The small molecule below binds the protein below.
Small molecule (SMILES): CC(=O)N[C@H]1[C@H](O[C@H]2[C@H](O)[C@@H](NC(C)=O)CO[C@@H]2CO)O[C@H](CO)[C@@H](O)[C@@H]1O

Binding-site contacts:
Ligand atom C1 contacts residue ASN48 of chain 1.F at 1.4 Å.
Ligand atom O7 contacts residue ASN48 of chain 1.F at 3.0 Å (h-bond).
Ligand atom C5 contacts residue ASN48 of chain 1.F at 3.7 Å.
Ligand atom N2 contacts residue ASN48 of chain 1.F at 2.9 Å (h-bond).
Ligand atom C2 contacts residue ASN48 of chain 1.F at 2.5 Å.
Ligand atom C7 contacts residue ASN48 of chain 1.F at 3.1 Å.
Ligand atom N2 contacts residue GLY15 of chain 1.B at 4.4 Å.
Ligand atom C3 contacts residue GLY15 of chain 1.B at 4.2 Å.
Ligand atom O6 contacts residue NAG1 of chain 1.M at 4.2 Å.
Ligand atom C3 contacts residue ASN48 of chain 1.F at 3.8 Å.
Ligand atom O3 contacts residue NAG1 of chain 1.M at 3.8 Å.
Ligand atom C6 contacts residue NAG1 of chain 1.M at 4.0 Å.
Ligand atom C4 contacts residue ASN48 of chain 1.F at 4.2 Å.
Ligand atom O7 contacts residue NAG2 of chain 1.M at 4.2 Å.
Ligand atom C8 contacts residue ASN48 of chain 1.F at 4.3 Å.
Ligand atom C8 contacts residue NAG1 of chain 1.M at 4.5 Å.
Ligand atom O5 contacts residue ASN48 of chain 1.F at 2.4 Å (h-bond).

Sequence of chain 1.F:
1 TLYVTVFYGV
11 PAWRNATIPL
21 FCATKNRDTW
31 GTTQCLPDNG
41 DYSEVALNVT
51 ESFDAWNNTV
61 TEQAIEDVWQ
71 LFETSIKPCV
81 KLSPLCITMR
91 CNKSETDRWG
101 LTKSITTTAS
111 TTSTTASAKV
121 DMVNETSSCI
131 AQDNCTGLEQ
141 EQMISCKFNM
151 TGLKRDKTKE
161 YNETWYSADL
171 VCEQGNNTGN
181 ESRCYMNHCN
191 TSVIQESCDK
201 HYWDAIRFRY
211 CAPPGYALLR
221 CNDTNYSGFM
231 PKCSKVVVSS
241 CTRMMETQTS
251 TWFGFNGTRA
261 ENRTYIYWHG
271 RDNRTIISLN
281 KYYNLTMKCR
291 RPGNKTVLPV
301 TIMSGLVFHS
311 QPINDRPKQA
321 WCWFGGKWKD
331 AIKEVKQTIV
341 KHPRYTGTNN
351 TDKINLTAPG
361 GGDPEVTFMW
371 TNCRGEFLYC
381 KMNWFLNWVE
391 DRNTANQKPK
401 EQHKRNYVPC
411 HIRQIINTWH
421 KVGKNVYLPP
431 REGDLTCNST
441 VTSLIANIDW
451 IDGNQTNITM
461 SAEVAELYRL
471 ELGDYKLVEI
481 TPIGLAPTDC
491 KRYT

Sequence of chain 1.B:
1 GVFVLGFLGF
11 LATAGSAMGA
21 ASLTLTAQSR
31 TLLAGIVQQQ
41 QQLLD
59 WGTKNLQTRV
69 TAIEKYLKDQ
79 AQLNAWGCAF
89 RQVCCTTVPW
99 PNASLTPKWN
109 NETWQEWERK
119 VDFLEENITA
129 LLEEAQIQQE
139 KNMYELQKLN